Sequence of chain 1.A:
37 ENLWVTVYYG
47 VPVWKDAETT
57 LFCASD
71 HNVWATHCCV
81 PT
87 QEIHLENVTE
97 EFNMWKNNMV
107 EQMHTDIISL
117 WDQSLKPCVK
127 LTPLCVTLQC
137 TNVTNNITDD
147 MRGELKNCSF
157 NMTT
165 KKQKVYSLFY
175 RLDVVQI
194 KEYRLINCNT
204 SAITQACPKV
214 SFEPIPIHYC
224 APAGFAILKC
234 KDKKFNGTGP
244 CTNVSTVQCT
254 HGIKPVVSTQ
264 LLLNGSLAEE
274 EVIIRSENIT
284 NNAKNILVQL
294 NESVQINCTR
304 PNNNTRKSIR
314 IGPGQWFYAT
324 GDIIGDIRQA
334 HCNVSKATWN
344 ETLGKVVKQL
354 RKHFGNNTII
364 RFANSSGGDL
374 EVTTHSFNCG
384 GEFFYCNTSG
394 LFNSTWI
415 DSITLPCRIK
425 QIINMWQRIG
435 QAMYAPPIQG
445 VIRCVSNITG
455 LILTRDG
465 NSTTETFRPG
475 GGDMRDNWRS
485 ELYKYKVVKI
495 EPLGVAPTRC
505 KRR

A protein and the small-molecule ligand that binds it are described below.
Small molecule (SMILES): CC(=O)N[C@@H]1[C@@H](O)[C@H](O)[C@@H](CO)O[C@H]1O

Binding-site contacts:
Ligand atom C4 contacts residue THR241 of chain 1.A at 4.0 Å.
Ligand atom O7 contacts residue ASN239 of chain 1.A at 3.9 Å.
Ligand atom C5 contacts residue SER279 of chain 1.A at 4.3 Å.
Ligand atom C5 contacts residue ASN239 of chain 1.A at 3.8 Å.
Ligand atom C2 contacts residue ASN239 of chain 1.A at 2.5 Å.
Ligand atom O6 contacts residue ASN281 of chain 1.A at 2.9 Å (h-bond).
Ligand atom C1 contacts residue ASN239 of chain 1.A at 1.5 Å.
Ligand atom O6 contacts residue SER279 of chain 1.A at 4.0 Å.
Ligand atom C3 contacts residue ASN239 of chain 1.A at 3.9 Å.
Ligand atom O7 contacts residue THR241 of chain 1.A at 4.1 Å.
Ligand atom C6 contacts residue THR241 of chain 1.A at 4.0 Å.
Ligand atom O5 contacts residue THR241 of chain 1.A at 3.3 Å (h-bond).
Ligand atom O6 contacts residue GLU280 of chain 1.A at 3.9 Å.
Ligand atom C6 contacts residue ASN281 of chain 1.A at 3.8 Å.
Ligand atom C2 contacts residue THR241 of chain 1.A at 4.0 Å.
Ligand atom C7 contacts residue ASN239 of chain 1.A at 3.6 Å.
Ligand atom C4 contacts residue ASN239 of chain 1.A at 4.3 Å.
Ligand atom N2 contacts residue ASN239 of chain 1.A at 2.9 Å (h-bond).
Ligand atom O5 contacts residue SER279 of chain 1.A at 4.2 Å.
Ligand atom C6 contacts residue GLU280 of chain 1.A at 4.3 Å.
Ligand atom C6 contacts residue SER279 of chain 1.A at 3.5 Å.
Ligand atom C5 contacts residue THR241 of chain 1.A at 4.0 Å.
Ligand atom O5 contacts residue ASN239 of chain 1.A at 2.5 Å (h-bond).
Ligand atom C1 contacts residue THR241 of chain 1.A at 4.0 Å.